Binding-site contacts:
Ligand atom C7 contacts residue ASN713 of chain 1.C at 3.7 Å.
Ligand atom O5 contacts residue ASN713 of chain 1.C at 2.3 Å (h-bond).
Ligand atom C1 contacts residue ASN713 of chain 1.C at 1.4 Å.
Ligand atom C6 contacts residue GLN922 of chain 1.C at 4.5 Å.
Ligand atom C2 contacts residue ASN713 of chain 1.C at 2.4 Å.
Ligand atom C5 contacts residue GLN922 of chain 1.C at 4.3 Å.
Ligand atom C5 contacts residue ASN713 of chain 1.C at 3.6 Å.
Ligand atom C1 contacts residue LEU918 of chain 1.C at 4.3 Å (hydrophobic).
Ligand atom C3 contacts residue ASN713 of chain 1.C at 3.8 Å.
Ligand atom C8 contacts residue ASN713 of chain 1.C at 3.9 Å.
Ligand atom N2 contacts residue ASN713 of chain 1.C at 3.0 Å (h-bond).
Ligand atom O5 contacts residue GLN922 of chain 1.C at 4.5 Å.
Ligand atom O4 contacts residue LEU918 of chain 1.C at 4.5 Å.
Ligand atom C4 contacts residue ASN713 of chain 1.C at 4.2 Å.
Ligand atom C5 contacts residue LEU918 of chain 1.C at 4.5 Å (hydrophobic).
Ligand atom C3 contacts residue LEU918 of chain 1.C at 4.2 Å (hydrophobic).

This small molecule binds to this protein.
Small molecule (SMILES): CC(=O)N[C@@H]1[C@@H](O)[C@H](O)[C@@H](CO)O[C@H]1O

Sequence of chain 1.C:
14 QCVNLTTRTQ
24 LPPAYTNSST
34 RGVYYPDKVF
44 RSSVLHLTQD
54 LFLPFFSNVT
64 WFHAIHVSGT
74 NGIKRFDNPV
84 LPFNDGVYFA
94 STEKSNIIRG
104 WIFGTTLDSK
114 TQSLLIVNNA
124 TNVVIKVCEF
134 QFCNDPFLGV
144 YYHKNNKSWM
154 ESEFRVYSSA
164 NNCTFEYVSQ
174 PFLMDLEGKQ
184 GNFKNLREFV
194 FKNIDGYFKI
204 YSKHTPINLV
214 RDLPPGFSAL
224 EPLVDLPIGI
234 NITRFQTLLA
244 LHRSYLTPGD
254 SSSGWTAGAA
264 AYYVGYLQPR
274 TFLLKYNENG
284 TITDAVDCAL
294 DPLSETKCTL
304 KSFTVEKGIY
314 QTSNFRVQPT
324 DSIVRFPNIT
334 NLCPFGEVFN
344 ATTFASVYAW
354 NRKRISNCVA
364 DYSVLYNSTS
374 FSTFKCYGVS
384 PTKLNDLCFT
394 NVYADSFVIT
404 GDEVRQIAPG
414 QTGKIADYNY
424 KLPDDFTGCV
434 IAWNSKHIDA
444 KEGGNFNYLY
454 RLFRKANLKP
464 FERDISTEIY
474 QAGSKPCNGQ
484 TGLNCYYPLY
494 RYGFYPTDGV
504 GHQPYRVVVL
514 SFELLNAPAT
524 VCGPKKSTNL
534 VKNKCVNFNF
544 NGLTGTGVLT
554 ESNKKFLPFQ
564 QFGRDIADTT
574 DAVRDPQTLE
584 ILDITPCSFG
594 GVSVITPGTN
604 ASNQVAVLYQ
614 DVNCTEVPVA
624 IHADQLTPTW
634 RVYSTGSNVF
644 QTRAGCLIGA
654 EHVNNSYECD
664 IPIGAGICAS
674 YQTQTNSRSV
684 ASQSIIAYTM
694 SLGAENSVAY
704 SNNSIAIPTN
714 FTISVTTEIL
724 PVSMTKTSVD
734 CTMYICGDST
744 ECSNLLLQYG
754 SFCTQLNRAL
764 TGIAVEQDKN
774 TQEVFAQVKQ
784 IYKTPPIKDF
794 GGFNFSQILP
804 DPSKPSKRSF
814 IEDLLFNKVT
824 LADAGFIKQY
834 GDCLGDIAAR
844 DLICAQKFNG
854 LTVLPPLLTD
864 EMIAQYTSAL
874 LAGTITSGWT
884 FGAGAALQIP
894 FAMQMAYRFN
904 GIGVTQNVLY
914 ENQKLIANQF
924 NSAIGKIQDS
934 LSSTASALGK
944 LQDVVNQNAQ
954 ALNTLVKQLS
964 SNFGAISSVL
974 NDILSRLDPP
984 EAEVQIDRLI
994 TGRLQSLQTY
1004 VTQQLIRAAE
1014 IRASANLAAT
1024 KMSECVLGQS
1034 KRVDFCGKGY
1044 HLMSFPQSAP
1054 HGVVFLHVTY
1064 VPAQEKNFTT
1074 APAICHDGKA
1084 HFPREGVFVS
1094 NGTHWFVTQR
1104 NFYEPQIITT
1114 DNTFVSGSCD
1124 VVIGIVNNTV